Binding-site contacts:
Ligand atom C5 contacts residue ASN118 of chain 14.A at 3.6 Å.
Ligand atom C1 contacts residue ASN118 of chain 14.A at 1.4 Å.
Ligand atom C6 contacts residue THR120 of chain 14.A at 3.4 Å.
Ligand atom C1 contacts residue THR89 of chain 14.A at 4.2 Å.
Ligand atom C5 contacts residue THR89 of chain 14.A at 4.5 Å.
Ligand atom O6 contacts residue THR120 of chain 14.A at 3.1 Å (h-bond).
Ligand atom O7 contacts residue ASN118 of chain 14.A at 4.3 Å.
Ligand atom C8 contacts residue ASN118 of chain 14.A at 3.6 Å.
Ligand atom C1 contacts residue THR120 of chain 14.A at 4.4 Å.
Ligand atom N2 contacts residue ASN118 of chain 14.A at 2.9 Å (h-bond).
Ligand atom O5 contacts residue ASN118 of chain 14.A at 2.4 Å (h-bond).
Ligand atom C2 contacts residue ASN118 of chain 14.A at 2.4 Å.
Ligand atom O6 contacts residue PHE119 of chain 14.A at 3.0 Å (h-bond).
Ligand atom O6 contacts residue THR89 of chain 14.A at 4.0 Å.
Ligand atom C8 contacts residue ASP67 of chain 14.A at 3.3 Å.
Ligand atom O7 contacts residue ASP67 of chain 14.A at 2.8 Å (salt-bridge).
Ligand atom N2 contacts residue TYR90 of chain 14.A at 4.2 Å.
Ligand atom C5 contacts residue THR120 of chain 14.A at 4.0 Å.
Ligand atom C7 contacts residue ASN118 of chain 14.A at 3.4 Å.
Ligand atom C7 contacts residue ASP67 of chain 14.A at 3.3 Å.
Ligand atom O5 contacts residue THR120 of chain 14.A at 3.2 Å (h-bond).
Ligand atom O5 contacts residue THR89 of chain 14.A at 4.5 Å.
Ligand atom O7 contacts residue TYR90 of chain 14.A at 3.8 Å.
Ligand atom N2 contacts residue ASP67 of chain 14.A at 4.5 Å.
Ligand atom C7 contacts residue TYR90 of chain 14.A at 4.2 Å (hydrophobic).
Ligand atom C4 contacts residue ASN118 of chain 14.A at 4.2 Å.
Ligand atom C6 contacts residue PHE119 of chain 14.A at 4.2 Å (hydrophobic).
Ligand atom O5 contacts residue PHE119 of chain 14.A at 4.1 Å.
Ligand atom C3 contacts residue ASN118 of chain 14.A at 3.8 Å.
Ligand atom C8 contacts residue SER66 of chain 14.A at 3.3 Å.

This protein binds this small molecule.
Small molecule (SMILES): CC(=O)N[C@@H]1[C@@H](O)[C@H](O)[C@@H](CO)O[C@H]1O

Sequence of chain 14.A:
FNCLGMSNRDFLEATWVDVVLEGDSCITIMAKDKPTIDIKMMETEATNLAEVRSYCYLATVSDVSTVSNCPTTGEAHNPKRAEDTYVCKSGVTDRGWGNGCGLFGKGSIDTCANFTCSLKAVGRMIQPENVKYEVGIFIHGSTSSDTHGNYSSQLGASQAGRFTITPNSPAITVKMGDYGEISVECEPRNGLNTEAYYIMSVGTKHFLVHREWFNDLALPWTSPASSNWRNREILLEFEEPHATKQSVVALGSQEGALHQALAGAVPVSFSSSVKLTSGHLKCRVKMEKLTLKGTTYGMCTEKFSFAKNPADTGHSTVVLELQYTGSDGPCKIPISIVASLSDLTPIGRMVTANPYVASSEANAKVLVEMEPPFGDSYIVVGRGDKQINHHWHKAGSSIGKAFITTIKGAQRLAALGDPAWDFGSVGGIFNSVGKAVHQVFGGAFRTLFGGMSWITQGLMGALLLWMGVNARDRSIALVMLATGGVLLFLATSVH